Sequence of chain 2.A:
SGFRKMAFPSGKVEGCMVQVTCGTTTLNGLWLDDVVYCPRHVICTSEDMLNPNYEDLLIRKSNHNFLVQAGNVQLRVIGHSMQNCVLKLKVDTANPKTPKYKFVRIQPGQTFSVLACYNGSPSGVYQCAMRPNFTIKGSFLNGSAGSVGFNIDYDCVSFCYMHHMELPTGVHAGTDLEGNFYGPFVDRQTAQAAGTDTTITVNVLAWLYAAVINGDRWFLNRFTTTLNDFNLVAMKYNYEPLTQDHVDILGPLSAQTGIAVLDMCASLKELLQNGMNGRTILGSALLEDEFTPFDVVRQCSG

Binding-site contacts:
Ligand atom C12 contacts residue HIS164 of chain 2.A at 3.8 Å.
Ligand atom N20 contacts residue GLU166 of chain 2.A at 2.8 Å (salt-bridge).
Ligand atom F34 contacts residue LEU167 of chain 2.A at 3.3 Å.
Ligand atom N10 contacts residue HIS164 of chain 2.A at 3.0 Å (h-bond).
Ligand atom F34 contacts residue MET165 of chain 2.A at 3.7 Å.
Ligand atom C21 contacts residue GLU166 of chain 2.A at 3.6 Å.
Ligand atom O9 contacts residue HIS172 of chain 2.A at 3.5 Å.
Ligand atom O23 contacts residue GLU166 of chain 2.A at 2.9 Å (salt-bridge).
Ligand atom C1 contacts residue GLY143 of chain 2.A at 3.7 Å.
Ligand atom O22 contacts residue GLN189 of chain 2.A at 3.2 Å.
Ligand atom N31 contacts residue SER144 of chain 2.A at 3.5 Å (h-bond).
Ligand atom C6 contacts residue GLU166 of chain 2.A at 3.7 Å.
Ligand atom C17 contacts residue GLU166 of chain 2.A at 3.5 Å.
Ligand atom C25 contacts residue MET49 of chain 2.A at 3.7 Å (hydrophobic).
Ligand atom N31 contacts residue ALA145 of chain 2.A at 3.1 Å (h-bond).
Ligand atom O9 contacts residue PHE140 of chain 2.A at 3.5 Å.
Ligand atom C15 contacts residue GLU166 of chain 2.A at 3.8 Å.
Ligand atom N7 contacts residue PHE140 of chain 2.A at 3.3 Å (h-bond).
Ligand atom F33 contacts residue PRO168 of chain 2.A at 3.5 Å.
Ligand atom O9 contacts residue GLU166 of chain 2.A at 3.5 Å.
Ligand atom O9 contacts residue MET165 of chain 2.A at 3.7 Å.
Ligand atom O9 contacts residue HIS163 of chain 2.A at 2.7 Å (h-bond).
Ligand atom F33 contacts residue LEU167 of chain 2.A at 3.6 Å.
Ligand atom F33 contacts residue GLU166 of chain 2.A at 3.2 Å.
Ligand atom O23 contacts residue MET165 of chain 2.A at 3.2 Å.
Ligand atom C32 contacts residue GLU166 of chain 2.A at 3.4 Å.
Ligand atom F35 contacts residue THR190 of chain 2.A at 2.7 Å.
Ligand atom C8 contacts residue GLU166 of chain 2.A at 3.4 Å.
Ligand atom N7 contacts residue GLU166 of chain 2.A at 3.0 Å (salt-bridge).
Ligand atom F35 contacts residue GLN192 of chain 2.A at 3.3 Å.
Ligand atom N31 contacts residue GLY143 of chain 2.A at 3.4 Å (h-bond).
Ligand atom C24 contacts residue GLN189 of chain 2.A at 3.6 Å.
Ligand atom C5 contacts residue ASN142 of chain 2.A at 3.4 Å.
Ligand atom C1 contacts residue ALA145 of chain 2.A at 3.6 Å (hydrophobic).
Ligand atom C14 contacts residue MET165 of chain 2.A at 3.7 Å (hydrophobic).
Ligand atom F34 contacts residue GLU166 of chain 2.A at 2.9 Å.
Ligand atom C27 contacts residue MET49 of chain 2.A at 3.7 Å (hydrophobic).
Ligand atom C3 contacts residue SER144 of chain 2.A at 3.7 Å.
Ligand atom C27 contacts residue HIS41 of chain 2.A at 3.4 Å.
Ligand atom C12 contacts residue MET165 of chain 2.A at 3.7 Å (hydrophobic).

A small-molecule ligand and the protein it binds are described below.
Small molecule (SMILES): CC(C)(C)[C@H](NC(=O)C(F)(F)F)C(=O)N1C[C@H]2[C@@H]([C@H]1C(=O)N[C@H](C#N)C[C@@H]1CCNC1=O)C2(C)C

Sequence of chain 1.A:
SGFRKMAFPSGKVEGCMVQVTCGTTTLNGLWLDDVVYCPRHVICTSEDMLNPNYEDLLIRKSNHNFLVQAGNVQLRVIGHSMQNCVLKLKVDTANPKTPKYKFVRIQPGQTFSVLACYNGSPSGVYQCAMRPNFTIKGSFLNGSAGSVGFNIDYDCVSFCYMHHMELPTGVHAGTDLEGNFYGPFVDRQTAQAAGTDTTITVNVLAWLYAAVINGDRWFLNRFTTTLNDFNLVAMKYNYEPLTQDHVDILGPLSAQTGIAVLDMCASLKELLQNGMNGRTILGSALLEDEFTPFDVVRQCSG